Sequence of chain 1.A:
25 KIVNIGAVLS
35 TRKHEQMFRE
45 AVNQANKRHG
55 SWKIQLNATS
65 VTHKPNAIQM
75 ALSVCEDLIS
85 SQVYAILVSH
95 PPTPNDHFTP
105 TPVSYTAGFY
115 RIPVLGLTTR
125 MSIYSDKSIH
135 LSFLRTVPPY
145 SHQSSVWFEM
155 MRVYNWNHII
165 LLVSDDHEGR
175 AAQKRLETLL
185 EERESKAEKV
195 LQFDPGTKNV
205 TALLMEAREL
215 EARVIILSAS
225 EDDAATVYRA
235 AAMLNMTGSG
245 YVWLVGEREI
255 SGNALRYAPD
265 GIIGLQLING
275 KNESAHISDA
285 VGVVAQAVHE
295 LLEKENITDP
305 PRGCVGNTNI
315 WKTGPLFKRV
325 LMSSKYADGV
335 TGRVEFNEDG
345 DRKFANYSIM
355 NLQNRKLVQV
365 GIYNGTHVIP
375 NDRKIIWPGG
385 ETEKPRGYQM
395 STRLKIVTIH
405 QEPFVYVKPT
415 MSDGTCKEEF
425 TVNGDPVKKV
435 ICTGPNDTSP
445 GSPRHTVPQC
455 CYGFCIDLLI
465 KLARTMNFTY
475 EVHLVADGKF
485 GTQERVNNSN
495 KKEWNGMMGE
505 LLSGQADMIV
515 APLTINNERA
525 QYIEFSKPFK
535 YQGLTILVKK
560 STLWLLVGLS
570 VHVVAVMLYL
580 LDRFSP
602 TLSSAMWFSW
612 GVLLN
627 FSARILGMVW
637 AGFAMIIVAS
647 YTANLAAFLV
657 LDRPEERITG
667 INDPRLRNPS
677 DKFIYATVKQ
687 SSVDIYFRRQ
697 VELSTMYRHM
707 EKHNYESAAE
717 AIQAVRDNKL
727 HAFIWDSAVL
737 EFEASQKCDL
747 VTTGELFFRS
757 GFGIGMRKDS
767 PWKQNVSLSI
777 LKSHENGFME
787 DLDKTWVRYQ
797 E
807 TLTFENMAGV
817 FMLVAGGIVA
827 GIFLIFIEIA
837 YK

Binding-site contacts:
Ligand atom N2 contacts residue ASN440 of chain 1.A at 3.1 Å (h-bond).
Ligand atom C3 contacts residue VAL451 of chain 1.A at 4.2 Å (hydrophobic).
Ligand atom C2 contacts residue VAL451 of chain 1.A at 3.9 Å (hydrophobic).
Ligand atom O4 contacts residue HIS449 of chain 1.A at 4.4 Å.
Ligand atom C5 contacts residue HIS449 of chain 1.A at 4.0 Å.
Ligand atom C5 contacts residue ASN440 of chain 1.A at 3.6 Å.
Ligand atom C6 contacts residue HIS449 of chain 1.A at 3.6 Å.
Ligand atom O3 contacts residue VAL451 of chain 1.A at 3.2 Å.
Ligand atom C1 contacts residue HIS449 of chain 1.A at 4.1 Å.
Ligand atom C7 contacts residue GLN453 of chain 1.A at 4.4 Å.
Ligand atom O5 contacts residue HIS449 of chain 1.A at 3.7 Å.
Ligand atom N2 contacts residue VAL451 of chain 1.A at 3.7 Å.
Ligand atom C2 contacts residue ASN440 of chain 1.A at 2.6 Å.
Ligand atom O7 contacts residue ASN440 of chain 1.A at 2.8 Å (h-bond).
Ligand atom C4 contacts residue HIS449 of chain 1.A at 3.8 Å.
Ligand atom O5 contacts residue ASN440 of chain 1.A at 2.3 Å (h-bond).
Ligand atom O6 contacts residue HIS449 of chain 1.A at 4.0 Å.
Ligand atom C4 contacts residue ASN440 of chain 1.A at 4.2 Å.
Ligand atom O7 contacts residue VAL451 of chain 1.A at 4.4 Å.
Ligand atom C7 contacts residue ASN440 of chain 1.A at 3.2 Å.
Ligand atom C1 contacts residue ASN440 of chain 1.A at 1.4 Å.
Ligand atom O7 contacts residue GLN453 of chain 1.A at 3.5 Å (h-bond).
Ligand atom C2 contacts residue HIS449 of chain 1.A at 4.3 Å.
Ligand atom C3 contacts residue ASN440 of chain 1.A at 3.9 Å.

The small molecule below binds the protein below.
Small molecule (SMILES): CC(=O)N[C@@H]1[C@@H](O)[C@H](O)[C@@H](CO)O[C@H]1O